Sequence of chain 1.B:
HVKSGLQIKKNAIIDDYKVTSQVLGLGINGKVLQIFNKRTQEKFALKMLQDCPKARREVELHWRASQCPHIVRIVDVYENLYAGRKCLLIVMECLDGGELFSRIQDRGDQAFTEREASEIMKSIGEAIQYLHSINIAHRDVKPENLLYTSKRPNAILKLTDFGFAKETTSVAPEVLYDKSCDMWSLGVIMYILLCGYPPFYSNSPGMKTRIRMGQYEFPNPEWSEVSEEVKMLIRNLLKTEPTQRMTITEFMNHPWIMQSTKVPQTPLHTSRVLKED

Binding-site contacts:
Ligand atom N7 contacts residue ALA51 of chain 1.B at 3.3 Å.
Ligand atom C13 contacts residue LEU101 of chain 1.B at 3.6 Å (hydrophobic).
Ligand atom C23 contacts residue ASN151 of chain 1.B at 3.2 Å.
Ligand atom C25 contacts residue VAL38 of chain 1.B at 3.8 Å (hydrophobic).
Ligand atom N6 contacts residue VAL38 of chain 1.B at 3.5 Å.
Ligand atom C3 contacts residue VAL38 of chain 1.B at 3.8 Å (hydrophobic).
Ligand atom C26 contacts residue ASP167 of chain 1.B at 3.5 Å.
Ligand atom N12 contacts residue ASN151 of chain 1.B at 3.0 Å (h-bond).
Ligand atom N12 contacts residue THR166 of chain 1.B at 3.7 Å.
Ligand atom C19 contacts residue VAL38 of chain 1.B at 3.6 Å (hydrophobic).
Ligand atom N9 contacts residue LEU101 of chain 1.B at 2.9 Å (h-bond).
Ligand atom C5 contacts residue VAL38 of chain 1.B at 3.8 Å (hydrophobic).
Ligand atom O21 contacts residue GLN40 of chain 1.B at 3.9 Å.
Ligand atom N12 contacts residue GLU150 of chain 1.B at 3.0 Å (salt-bridge).
Ligand atom C1 contacts residue LEU101 of chain 1.B at 3.7 Å (hydrophobic).
Ligand atom C17 contacts residue LEU101 of chain 1.B at 3.4 Å (hydrophobic).
Ligand atom C18 contacts residue VAL38 of chain 1.B at 3.8 Å (hydrophobic).
Ligand atom C17 contacts residue CYS100 of chain 1.B at 3.5 Å (hydrophobic).
Ligand atom C27 contacts residue GLN40 of chain 1.B at 3.8 Å.
Ligand atom C3 contacts residue LEU153 of chain 1.B at 3.9 Å (hydrophobic).
Ligand atom C4 contacts residue VAL38 of chain 1.B at 3.5 Å (hydrophobic).
Ligand atom C23 contacts residue GLU150 of chain 1.B at 3.4 Å.
Ligand atom C1 contacts residue LEU153 of chain 1.B at 3.8 Å (hydrophobic).
Ligand atom C22 contacts residue GLU150 of chain 1.B at 3.4 Å.
Ligand atom C11 contacts residue LEU101 of chain 1.B at 3.6 Å (hydrophobic).
Ligand atom C23 contacts residue ASP167 of chain 1.B at 3.6 Å.
Ligand atom N2 contacts residue LEU153 of chain 1.B at 3.9 Å.
Ligand atom N10 contacts residue VAL38 of chain 1.B at 3.7 Å.
Ligand atom C13 contacts residue CYS100 of chain 1.B at 3.9 Å (hydrophobic).
Ligand atom N7 contacts residue LEU101 of chain 1.B at 3.2 Å (h-bond).
Ligand atom C11 contacts residue ALA51 of chain 1.B at 3.6 Å (hydrophobic).
Ligand atom C24 contacts residue GLN40 of chain 1.B at 3.2 Å.
Ligand atom N12 contacts residue ASP167 of chain 1.B at 2.8 Å (salt-bridge).
Ligand atom C15 contacts residue VAL38 of chain 1.B at 3.6 Å (hydrophobic).
Ligand atom N7 contacts residue GLU99 of chain 1.B at 3.9 Å.
Ligand atom C11 contacts residue GLU99 of chain 1.B at 3.4 Å.
Ligand atom N2 contacts residue ALA51 of chain 1.B at 3.9 Å.
Ligand atom C11 contacts residue VAL78 of chain 1.B at 3.9 Å (hydrophobic).
Ligand atom C20 contacts residue GLN40 of chain 1.B at 3.4 Å.
Ligand atom C22 contacts residue ASP167 of chain 1.B at 3.7 Å.

This small molecule binds to this protein.
Small molecule (SMILES): CCOc1ccc(Nc2c(C)c(N[C@H]3CCCNC3)nc3ccnn23)cc1